Binding-site contacts:
Ligand atom C44 contacts residue ASN57 of chain 3.A at 3.0 Å.
Ligand atom C45 contacts residue ASN57 of chain 3.A at 3.2 Å.
Ligand atom S55 contacts residue THR54 of chain 3.A at 3.6 Å (h-bond).
Ligand atom C36 contacts residue GLN67 of chain 3.A at 3.4 Å.
Ligand atom F26 contacts residue LEU69 of chain 3.A at 3.0 Å.
Ligand atom C21 contacts residue ASN57 of chain 3.A at 3.2 Å.
Ligand atom N06 contacts residue ASN57 of chain 3.A at 2.8 Å (h-bond).
Ligand atom F26 contacts residue LYS70 of chain 3.A at 2.9 Å.
Ligand atom O59 contacts residue SER41 of chain 2.B at 2.6 Å (h-bond).
Ligand atom C23 contacts residue MET66 of chain 3.A at 3.2 Å (hydrophobic).
Ligand atom F53 contacts residue LEU172 of chain 2.B at 3.2 Å.
Ligand atom C07 contacts residue THR107 of chain 3.A at 3.5 Å.
Ligand atom F62 contacts residue GLN179 of chain 2.B at 3.5 Å.
Ligand atom C12 contacts residue TYR130 of chain 3.A at 3.5 Å (hydrophobic).
Ligand atom C24 contacts residue LYS70 of chain 3.A at 3.4 Å.
Ligand atom C24 contacts residue MET66 of chain 3.A at 3.4 Å (hydrophobic).
Ligand atom C12 contacts residue THR107 of chain 3.A at 3.4 Å.
Ligand atom N43 contacts residue ASN57 of chain 3.A at 2.5 Å (h-bond).
Ligand atom C25 contacts residue LYS70 of chain 3.A at 3.5 Å.
Ligand atom C10 contacts residue THR107 of chain 3.A at 3.5 Å.
Ligand atom C28 contacts residue ASN57 of chain 3.A at 3.4 Å.
Ligand atom C12 contacts residue ALA105 of chain 3.A at 3.5 Å (hydrophobic).
Ligand atom C12 contacts residue ASN53 of chain 3.A at 3.5 Å.
Ligand atom C58 contacts residue THR54 of chain 3.A at 3.2 Å.
Ligand atom F53 contacts residue ARG173 of chain 2.B at 2.9 Å.
Ligand atom C02 contacts residue ASN57 of chain 3.A at 3.3 Å.
Ligand atom F27 contacts residue LEU56 of chain 3.A at 2.9 Å.
Ligand atom O29 contacts residue LYS70 of chain 3.A at 3.5 Å (salt-bridge).
Ligand atom C11 contacts residue THR107 of chain 3.A at 3.4 Å.
Ligand atom C31 contacts residue LYS70 of chain 3.A at 3.5 Å.
Ligand atom C30 contacts residue ASN57 of chain 3.A at 3.3 Å.
Ligand atom F26 contacts residue MET66 of chain 3.A at 2.8 Å.
Ligand atom O51 contacts residue GLN179 of chain 2.B at 2.9 Å.
Ligand atom O57 contacts residue THR54 of chain 3.A at 3.0 Å (h-bond).
Ligand atom F42 contacts residue LYS70 of chain 3.A at 3.2 Å.
Ligand atom F27 contacts residue MET66 of chain 3.A at 3.1 Å.
Ligand atom C39 contacts residue GLN63 of chain 3.A at 3.4 Å.
Ligand atom O57 contacts residue PRO38 of chain 2.B at 3.3 Å.
Ligand atom CL47 contacts residue ASP74 of chain 3.A at 2.9 Å.
Ligand atom C19 contacts residue ASN53 of chain 3.A at 3.4 Å.

Sequence of chain 2.B:
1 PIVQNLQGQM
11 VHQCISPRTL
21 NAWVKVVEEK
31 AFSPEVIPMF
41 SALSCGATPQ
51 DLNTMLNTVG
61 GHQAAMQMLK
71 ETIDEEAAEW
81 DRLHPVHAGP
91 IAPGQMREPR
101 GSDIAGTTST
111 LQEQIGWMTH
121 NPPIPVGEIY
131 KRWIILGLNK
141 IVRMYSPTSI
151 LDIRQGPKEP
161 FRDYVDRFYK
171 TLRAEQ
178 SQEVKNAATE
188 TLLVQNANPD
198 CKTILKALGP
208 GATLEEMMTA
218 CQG

Sequence of chain 3.A:
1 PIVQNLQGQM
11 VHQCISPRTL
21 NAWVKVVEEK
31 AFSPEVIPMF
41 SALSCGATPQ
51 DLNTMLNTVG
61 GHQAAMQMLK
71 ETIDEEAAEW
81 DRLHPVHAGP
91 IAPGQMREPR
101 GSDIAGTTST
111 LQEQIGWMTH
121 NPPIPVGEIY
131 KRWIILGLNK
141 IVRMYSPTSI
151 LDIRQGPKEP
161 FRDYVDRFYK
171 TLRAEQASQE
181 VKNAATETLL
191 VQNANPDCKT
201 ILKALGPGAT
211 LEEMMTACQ

This small molecule binds to this protein.
Small molecule (SMILES): CC(C)(C#Cc1ccc(-c2ccc(Cl)c3c(NS(C)(=O)=O)nn(CC(F)(F)F)c23)c([C@H](Cc2cc(F)cc(F)c2)NC(=O)Cn2nc(C(F)(F)F)c3c2C(F)(F)[C@@H]2C[C@H]32)n1)S(C)(=O)=O